Binding-site contacts:
Ligand atom N2 contacts residue ASN165 of chain 1.A at 2.9 Å (h-bond).
Ligand atom C1 contacts residue ASN165 of chain 1.A at 1.4 Å.
Ligand atom C3 contacts residue ASN165 of chain 1.A at 3.8 Å.
Ligand atom C2 contacts residue ASN165 of chain 1.A at 2.5 Å.
Ligand atom C5 contacts residue ASN165 of chain 1.A at 3.7 Å.
Ligand atom O7 contacts residue ASN165 of chain 1.A at 3.8 Å.
Ligand atom C4 contacts residue ASN165 of chain 1.A at 4.3 Å.
Ligand atom C7 contacts residue ASN165 of chain 1.A at 3.5 Å.
Ligand atom O5 contacts residue ASN165 of chain 1.A at 2.4 Å (h-bond).

The small molecule below binds the protein below.
Small molecule (SMILES): CC(=O)N[C@@H]1[C@@H](O)[C@H](O)[C@@H](CO)O[C@H]1O

Sequence of chain 1.A:
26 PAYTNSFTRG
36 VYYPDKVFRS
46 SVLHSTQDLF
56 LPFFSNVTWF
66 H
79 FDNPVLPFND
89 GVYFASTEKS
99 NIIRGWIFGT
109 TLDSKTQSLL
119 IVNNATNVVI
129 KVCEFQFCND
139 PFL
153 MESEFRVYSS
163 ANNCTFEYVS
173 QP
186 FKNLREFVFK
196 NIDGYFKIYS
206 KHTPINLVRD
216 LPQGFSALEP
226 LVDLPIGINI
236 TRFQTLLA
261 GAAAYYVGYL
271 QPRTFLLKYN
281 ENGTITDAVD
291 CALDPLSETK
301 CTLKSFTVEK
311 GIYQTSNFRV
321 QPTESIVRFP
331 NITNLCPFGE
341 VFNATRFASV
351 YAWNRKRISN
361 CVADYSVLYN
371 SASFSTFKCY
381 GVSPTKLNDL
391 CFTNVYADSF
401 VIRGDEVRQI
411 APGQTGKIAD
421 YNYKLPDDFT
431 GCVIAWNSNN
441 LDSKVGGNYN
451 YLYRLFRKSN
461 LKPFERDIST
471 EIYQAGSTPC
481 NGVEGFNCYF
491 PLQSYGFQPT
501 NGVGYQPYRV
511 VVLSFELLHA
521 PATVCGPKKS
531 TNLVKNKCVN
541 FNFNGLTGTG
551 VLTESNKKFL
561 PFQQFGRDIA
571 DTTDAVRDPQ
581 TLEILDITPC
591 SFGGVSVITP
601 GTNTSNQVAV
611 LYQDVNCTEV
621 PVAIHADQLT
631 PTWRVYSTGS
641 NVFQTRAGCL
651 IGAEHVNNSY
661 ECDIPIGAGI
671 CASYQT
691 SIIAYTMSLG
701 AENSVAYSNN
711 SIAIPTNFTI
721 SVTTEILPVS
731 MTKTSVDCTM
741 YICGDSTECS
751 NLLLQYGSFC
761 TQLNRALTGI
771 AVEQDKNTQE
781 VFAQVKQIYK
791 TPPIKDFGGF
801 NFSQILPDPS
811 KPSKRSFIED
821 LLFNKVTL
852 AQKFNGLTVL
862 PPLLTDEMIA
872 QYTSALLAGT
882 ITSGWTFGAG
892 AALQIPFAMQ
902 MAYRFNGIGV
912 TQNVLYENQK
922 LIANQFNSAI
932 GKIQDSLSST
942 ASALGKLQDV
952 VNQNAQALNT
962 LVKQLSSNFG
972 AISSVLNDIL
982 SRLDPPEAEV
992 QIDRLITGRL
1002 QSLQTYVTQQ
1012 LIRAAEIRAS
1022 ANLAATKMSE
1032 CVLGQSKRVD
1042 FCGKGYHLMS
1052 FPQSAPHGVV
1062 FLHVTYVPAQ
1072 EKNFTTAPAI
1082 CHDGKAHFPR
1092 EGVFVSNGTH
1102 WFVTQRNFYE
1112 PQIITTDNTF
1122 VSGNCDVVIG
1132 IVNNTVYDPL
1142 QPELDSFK